This small molecule binds to this protein.
Small molecule (SMILES): OC[C@H]1O[C@@](CO)(O[C@H]2O[C@H](CO)[C@@H](O)[C@H](O)[C@H]2O)[C@@H](O)[C@@H]1O

Sequence of chain 1.A:
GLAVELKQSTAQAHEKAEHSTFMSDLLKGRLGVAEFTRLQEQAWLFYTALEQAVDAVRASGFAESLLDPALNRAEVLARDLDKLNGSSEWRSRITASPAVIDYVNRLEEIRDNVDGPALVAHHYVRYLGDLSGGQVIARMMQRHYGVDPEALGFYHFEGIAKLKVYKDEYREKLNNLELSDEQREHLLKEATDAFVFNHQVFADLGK

Binding-site contacts:
Ligand atom O5 contacts residue HIS20 of chain 1.A at 3.6 Å (h-bond).
Ligand atom C1 contacts residue HIS20 of chain 1.A at 4.5 Å.
Ligand atom C5 contacts residue HIS20 of chain 1.A at 3.7 Å.
Ligand atom O3 contacts residue LYS13 of chain 1.A at 4.0 Å.
Ligand atom C4 contacts residue LYS13 of chain 1.A at 3.2 Å.
Ligand atom C1 contacts residue ALA17 of chain 1.A at 3.4 Å (hydrophobic).
Ligand atom O6 contacts residue VEA1 of chain 1.K at 3.7 Å.
Ligand atom C6 contacts residue VEA1 of chain 1.K at 3.6 Å.
Ligand atom O6 contacts residue LYS13 of chain 1.A at 4.4 Å.
Ligand atom C3 contacts residue LYS13 of chain 1.A at 4.2 Å.
Ligand atom O6 contacts residue VEA1 of chain 1.K at 4.1 Å.
Ligand atom O1 contacts residue GLU21 of chain 1.A at 3.0 Å (salt-bridge).
Ligand atom C6 contacts residue HIS20 of chain 1.A at 3.9 Å.
Ligand atom O1 contacts residue HIS20 of chain 1.A at 3.5 Å (h-bond).
Ligand atom C1 contacts residue GLU21 of chain 1.A at 4.1 Å.
Ligand atom O3 contacts residue ALA17 of chain 1.A at 3.7 Å.
Ligand atom O1 contacts residue ALA17 of chain 1.A at 3.6 Å.
Ligand atom O4 contacts residue VEA1 of chain 1.K at 4.5 Å.
Ligand atom O4 contacts residue LYS13 of chain 1.A at 2.6 Å (salt-bridge).
Ligand atom C3 contacts residue ALA17 of chain 1.A at 3.8 Å (hydrophobic).